This small molecule binds to this protein.
Small molecule (SMILES): Cc1cn([C@H]2C[C@H](O[P](=O)(O)OC[C@H]3O[C@@H](n4cc(C)c(=O)[nH]c4=O)C[C@@H]3O)[C@@H](CO[P](=O)(O)O[C@H]3C[C@H](n4ccc(=O)[nH]c4=O)O[C@@H]3COP(=O)=O)O2)c(=O)[nH]c1=O

Sequence of chain 32.A:
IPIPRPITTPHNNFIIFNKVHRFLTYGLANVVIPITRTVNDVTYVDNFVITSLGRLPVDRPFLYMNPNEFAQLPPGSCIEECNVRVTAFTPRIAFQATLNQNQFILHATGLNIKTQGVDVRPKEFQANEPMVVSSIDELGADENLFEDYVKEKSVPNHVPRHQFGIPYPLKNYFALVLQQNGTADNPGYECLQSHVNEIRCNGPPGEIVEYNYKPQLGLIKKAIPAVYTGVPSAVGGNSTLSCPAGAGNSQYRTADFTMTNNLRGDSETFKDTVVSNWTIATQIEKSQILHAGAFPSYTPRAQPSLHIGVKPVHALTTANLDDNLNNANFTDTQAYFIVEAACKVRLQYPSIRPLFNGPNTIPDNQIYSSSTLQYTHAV

Binding-site contacts:
Ligand atom C3' contacts residue PHE333 of chain 32.A at 3.8 Å (hydrophobic).
Ligand atom OP1 contacts residue ARG391 of chain 32.A at 3.8 Å.
Ligand atom OP2 contacts residue PHE333 of chain 32.A at 3.3 Å.
Ligand atom O4' contacts residue GLN252 of chain 32.A at 3.9 Å.
Ligand atom C4 contacts residue GLY98 of chain 32.A at 3.2 Å.
Ligand atom O4' contacts residue PRO334 of chain 32.A at 4.0 Å.
Ligand atom O5' contacts residue LEU328 of chain 32.A at 3.6 Å.
Ligand atom C4' contacts residue LEU328 of chain 32.A at 4.1 Å (hydrophobic).
Ligand atom O2 contacts residue LEU328 of chain 32.A at 2.2 Å.
Ligand atom O2 contacts residue PRO334 of chain 32.A at 3.8 Å.
Ligand atom OP2 contacts residue ARG391 of chain 32.A at 3.9 Å.
Ligand atom C5' contacts residue PHE333 of chain 32.A at 3.2 Å (hydrophobic).
Ligand atom C5' contacts residue GLN252 of chain 32.A at 3.4 Å.
Ligand atom C6 contacts residue GLY98 of chain 32.A at 4.1 Å.
Ligand atom C2 contacts residue PRO334 of chain 32.A at 3.7 Å (hydrophobic).
Ligand atom C5 contacts residue GLY98 of chain 32.A at 2.9 Å.
Ligand atom C2' contacts residue PHE333 of chain 32.A at 2.9 Å (hydrophobic).
Ligand atom OP2 contacts residue GLU102 of chain 32.A at 3.5 Å (salt-bridge).
Ligand atom P contacts residue PHE333 of chain 32.A at 3.8 Å.
Ligand atom O4 contacts residue ALA259 of chain 32.A at 3.2 Å.
Ligand atom OP2 contacts residue GLN252 of chain 32.A at 4.1 Å.
Ligand atom O5' contacts residue PHE333 of chain 32.A at 3.8 Å.
Ligand atom C4' contacts residue GLN252 of chain 32.A at 3.5 Å.
Ligand atom O4 contacts residue GLY98 of chain 32.A at 2.8 Å (h-bond).
Ligand atom C2 contacts residue LEU328 of chain 32.A at 3.0 Å (hydrophobic).
Ligand atom OP1 contacts residue GLN252 of chain 32.A at 3.7 Å.
Ligand atom O5' contacts residue GLN252 of chain 32.A at 3.1 Å (h-bond).
Ligand atom O4' contacts residue LEU328 of chain 32.A at 3.0 Å.
Ligand atom O4 contacts residue PRO334 of chain 32.A at 3.7 Å.
Ligand atom O3' contacts residue PHE333 of chain 32.A at 3.5 Å.
Ligand atom C4 contacts residue PRO334 of chain 32.A at 3.6 Å (hydrophobic).
Ligand atom N1 contacts residue LEU328 of chain 32.A at 3.8 Å.
Ligand atom N3 contacts residue LEU328 of chain 32.A at 3.9 Å.
Ligand atom C6 contacts residue PHE333 of chain 32.A at 3.7 Å (hydrophobic).
Ligand atom N3 contacts residue PRO334 of chain 32.A at 3.5 Å.
Ligand atom C2' contacts residue LEU328 of chain 32.A at 3.7 Å (hydrophobic).
Ligand atom N1 contacts residue PHE333 of chain 32.A at 3.8 Å.
Ligand atom C7 contacts residue TYR336 of chain 32.A at 3.6 Å (hydrophobic).
Ligand atom C1' contacts residue PHE333 of chain 32.A at 3.1 Å (hydrophobic).
Ligand atom C1' contacts residue LEU328 of chain 32.A at 3.9 Å (hydrophobic).